Sequence of chain 1.A:
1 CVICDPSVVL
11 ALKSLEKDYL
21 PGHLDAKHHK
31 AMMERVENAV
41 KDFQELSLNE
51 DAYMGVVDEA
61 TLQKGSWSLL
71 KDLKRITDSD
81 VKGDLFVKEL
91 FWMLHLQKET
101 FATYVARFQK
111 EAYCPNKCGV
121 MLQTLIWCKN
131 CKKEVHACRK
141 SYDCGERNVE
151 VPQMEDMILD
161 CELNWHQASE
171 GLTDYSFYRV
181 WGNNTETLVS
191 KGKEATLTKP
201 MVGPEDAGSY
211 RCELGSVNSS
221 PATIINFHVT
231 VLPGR

This protein binds this small molecule.
Small molecule (SMILES): CC(=O)N[C@@H]1[C@@H](O)[C@H](O)[C@@H](CO)O[C@H]1O

Binding-site contacts:
Ligand atom N2 contacts residue THR185 of chain 1.A at 3.7 Å.
Ligand atom C1 contacts residue TRP181 of chain 1.A at 4.3 Å (hydrophobic).
Ligand atom C7 contacts residue THR185 of chain 1.A at 4.4 Å.
Ligand atom C3 contacts residue ASN183 of chain 1.A at 3.5 Å.
Ligand atom C1 contacts residue ASN183 of chain 1.A at 1.5 Å.
Ligand atom C4 contacts residue ASN183 of chain 1.A at 4.1 Å.
Ligand atom N2 contacts residue ASN183 of chain 1.A at 2.3 Å (h-bond).
Ligand atom O7 contacts residue ASN183 of chain 1.A at 3.7 Å.
Ligand atom C1 contacts residue THR185 of chain 1.A at 4.3 Å.
Ligand atom C2 contacts residue ASN183 of chain 1.A at 2.0 Å.
Ligand atom C5 contacts residue ASN183 of chain 1.A at 3.8 Å.
Ligand atom C8 contacts residue ASN183 of chain 1.A at 3.0 Å.
Ligand atom O7 contacts residue THR185 of chain 1.A at 4.3 Å.
Ligand atom O3 contacts residue ASN183 of chain 1.A at 4.3 Å.
Ligand atom O5 contacts residue ASN183 of chain 1.A at 2.6 Å (h-bond).
Ligand atom C7 contacts residue ASN183 of chain 1.A at 2.8 Å.